Sequence of chain 1.A:
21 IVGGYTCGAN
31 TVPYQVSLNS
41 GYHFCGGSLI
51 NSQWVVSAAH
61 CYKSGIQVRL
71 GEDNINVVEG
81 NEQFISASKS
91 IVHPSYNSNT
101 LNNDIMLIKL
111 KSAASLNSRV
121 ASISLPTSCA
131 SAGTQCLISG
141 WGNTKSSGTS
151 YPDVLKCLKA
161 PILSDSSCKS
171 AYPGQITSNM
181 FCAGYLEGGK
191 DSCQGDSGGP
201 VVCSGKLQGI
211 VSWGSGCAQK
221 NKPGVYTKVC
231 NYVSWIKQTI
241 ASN

This small molecule binds to this protein.
Small molecule (SMILES): C[N+](C)(C)c1ccc(CNC(=O)c2cc3cc(OCc4ccccc4)ccc3n2Cc2cccc(C(=N)N)c2)cc1

Binding-site contacts:
Ligand atom N38 contacts residue GLY224 of chain 1.A at 3.4 Å.
Ligand atom C16 contacts residue GLN194 of chain 1.A at 3.7 Å.
Ligand atom C41 contacts residue LEU101 of chain 1.A at 3.8 Å (hydrophobic).
Ligand atom C17 contacts residue GLN194 of chain 1.A at 3.6 Å.
Ligand atom N37 contacts residue SER192 of chain 1.A at 3.2 Å (h-bond).
Ligand atom C32 contacts residue GLY216 of chain 1.A at 3.4 Å.
Ligand atom C32 contacts residue TRP213 of chain 1.A at 3.7 Å (hydrophobic).
Ligand atom C45 contacts residue TRP213 of chain 1.A at 3.8 Å (hydrophobic).
Ligand atom C32 contacts residue GLY214 of chain 1.A at 3.5 Å.
Ligand atom C45 contacts residue THR100 of chain 1.A at 3.4 Å.
Ligand atom C49 contacts residue ASN99 of chain 1.A at 3.3 Å.
Ligand atom C41 contacts residue ASN99 of chain 1.A at 3.7 Å.
Ligand atom C35 contacts residue CYS193 of chain 1.A at 3.7 Å (hydrophobic).
Ligand atom C42 contacts residue LEU101 of chain 1.A at 3.5 Å (hydrophobic).
Ligand atom N38 contacts residue ASP191 of chain 1.A at 2.9 Å (salt-bridge).
Ligand atom C31 contacts residue SER192 of chain 1.A at 3.6 Å.
Ligand atom C20 contacts residue GLY214 of chain 1.A at 3.1 Å.
Ligand atom N37 contacts residue ASP191 of chain 1.A at 2.7 Å (salt-bridge).
Ligand atom C35 contacts residue VAL211 of chain 1.A at 3.8 Å (hydrophobic).
Ligand atom C15 contacts residue GLN194 of chain 1.A at 3.5 Å.
Ligand atom N37 contacts residue CYS217 of chain 1.A at 3.8 Å.
Ligand atom N38 contacts residue SER192 of chain 1.A at 2.9 Å (h-bond).
Ligand atom O27 contacts residue SER212 of chain 1.A at 3.9 Å.
Ligand atom C12 contacts residue CYS217 of chain 1.A at 3.6 Å (hydrophobic).
Ligand atom O27 contacts residue TRP213 of chain 1.A at 3.3 Å.
Ligand atom C31 contacts residue TRP213 of chain 1.A at 3.8 Å (hydrophobic).
Ligand atom C36 contacts residue ASP191 of chain 1.A at 3.5 Å.
Ligand atom C13 contacts residue CYS217 of chain 1.A at 3.5 Å (hydrophobic).
Ligand atom C28 contacts residue GLY214 of chain 1.A at 3.7 Å.
Ligand atom C39 contacts residue TRP213 of chain 1.A at 3.4 Å (hydrophobic).
Ligand atom N38 contacts residue TRP213 of chain 1.A at 3.8 Å.
Ligand atom N37 contacts residue GLY216 of chain 1.A at 2.9 Å (h-bond).
Ligand atom C34 contacts residue GLN194 of chain 1.A at 3.9 Å.
Ligand atom C34 contacts residue SER197 of chain 1.A at 3.6 Å.
Ligand atom C53 contacts residue TRP213 of chain 1.A at 3.4 Å (hydrophobic).
Ligand atom C13 contacts residue GLY216 of chain 1.A at 3.5 Å.
Ligand atom C36 contacts residue SER192 of chain 1.A at 3.0 Å.
Ligand atom C53 contacts residue GLN175 of chain 1.A at 3.1 Å.
Ligand atom C34 contacts residue CYS193 of chain 1.A at 3.7 Å (hydrophobic).
Ligand atom C36 contacts residue TRP213 of chain 1.A at 3.9 Å (hydrophobic).